This small molecule binds to this protein.
Small molecule (SMILES): Cc1cc2c(cc1Br)NC(=O)/C2=N\O

Binding-site contacts:
Ligand atom N1 contacts residue MET70 of chain 2.B at 3.4 Å (h-bond).
Ligand atom C2 contacts residue LEU86 of chain 2.A at 3.6 Å (hydrophobic).
Ligand atom N1 contacts residue VAL87 of chain 2.A at 4.0 Å.
Ligand atom C7 contacts residue VAL54 of chain 2.B at 4.0 Å (hydrophobic).
Ligand atom O contacts residue GLU53 of chain 2.B at 3.6 Å.
Ligand atom C6 contacts residue VAL54 of chain 2.B at 3.5 Å (hydrophobic).
Ligand atom BR contacts residue PHE67 of chain 2.B at 3.9 Å.
Ligand atom O contacts residue ALA83 of chain 2.A at 3.8 Å.
Ligand atom O contacts residue VAL54 of chain 2.B at 4.0 Å.
Ligand atom O contacts residue PHE16 of chain 2.A at 3.8 Å.
Ligand atom C8 contacts residue MET71 of chain 2.B at 3.4 Å (hydrophobic).
Ligand atom N contacts residue VAL54 of chain 2.B at 3.2 Å.
Ligand atom C contacts residue LEU86 of chain 2.A at 3.6 Å (hydrophobic).
Ligand atom N1 contacts residue LYS74 of chain 2.B at 4.0 Å.
Ligand atom N contacts residue MET50 of chain 2.B at 2.9 Å (h-bond).
Ligand atom C5 contacts residue MET70 of chain 2.B at 3.4 Å (hydrophobic).
Ligand atom C2 contacts residue ILE62 of chain 2.B at 3.8 Å (hydrophobic).
Ligand atom C7 contacts residue MET70 of chain 2.B at 3.6 Å (hydrophobic).
Ligand atom C6 contacts residue ALA83 of chain 2.A at 3.7 Å (hydrophobic).
Ligand atom BR contacts residue ILE26 of chain 2.B at 3.9 Å.
Ligand atom C6 contacts residue MET50 of chain 2.B at 3.9 Å (hydrophobic).
Ligand atom C5 contacts residue MET71 of chain 2.B at 3.7 Å (hydrophobic).
Ligand atom C3 contacts residue LEU86 of chain 2.A at 4.0 Å (hydrophobic).
Ligand atom O1 contacts residue ALA83 of chain 2.A at 3.3 Å.
Ligand atom C1 contacts residue LEU86 of chain 2.A at 3.6 Å (hydrophobic).
Ligand atom O1 contacts residue LYS74 of chain 2.B at 3.1 Å (salt-bridge).
Ligand atom C5 contacts residue VAL87 of chain 2.A at 3.9 Å (hydrophobic).
Ligand atom C3 contacts residue VAL54 of chain 2.B at 3.5 Å (hydrophobic).
Ligand atom C3 contacts residue MET50 of chain 2.B at 3.7 Å (hydrophobic).
Ligand atom BR contacts residue LEU31 of chain 2.B at 4.0 Å.
Ligand atom C5 contacts residue LEU86 of chain 2.A at 3.9 Å (hydrophobic).
Ligand atom C7 contacts residue ALA83 of chain 2.A at 3.5 Å (hydrophobic).
Ligand atom C2 contacts residue MET50 of chain 2.B at 4.0 Å (hydrophobic).
Ligand atom C8 contacts residue LEU86 of chain 2.A at 3.6 Å (hydrophobic).
Ligand atom C contacts residue MET71 of chain 2.B at 4.0 Å (hydrophobic).
Ligand atom C4 contacts residue VAL54 of chain 2.B at 4.0 Å (hydrophobic).
Ligand atom C4 contacts residue MET70 of chain 2.B at 3.5 Å (hydrophobic).
Ligand atom N1 contacts residue ALA83 of chain 2.A at 3.4 Å.
Ligand atom C contacts residue MET70 of chain 2.B at 3.6 Å (hydrophobic).
Ligand atom C8 contacts residue PHE67 of chain 2.B at 3.5 Å (hydrophobic).

Sequence of chain 2.B:
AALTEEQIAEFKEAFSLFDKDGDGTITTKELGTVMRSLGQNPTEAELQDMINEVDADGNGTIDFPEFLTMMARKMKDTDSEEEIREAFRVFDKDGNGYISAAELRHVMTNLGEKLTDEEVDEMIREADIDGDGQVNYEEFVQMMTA

Sequence of chain 2.A:
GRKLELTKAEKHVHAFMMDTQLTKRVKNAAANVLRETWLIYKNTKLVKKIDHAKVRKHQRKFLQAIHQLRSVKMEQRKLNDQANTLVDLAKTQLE